Sequence of chain 1.O:
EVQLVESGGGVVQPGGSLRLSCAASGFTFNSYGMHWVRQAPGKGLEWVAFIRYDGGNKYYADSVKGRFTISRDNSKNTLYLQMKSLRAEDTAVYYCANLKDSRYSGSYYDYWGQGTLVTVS

This small molecule binds to this protein.
Small molecule (SMILES): CC(=O)N[C@@H]1[C@@H](O)[C@H](O)[C@@H](CO)O[C@H]1O

Sequence of chain 1.K:
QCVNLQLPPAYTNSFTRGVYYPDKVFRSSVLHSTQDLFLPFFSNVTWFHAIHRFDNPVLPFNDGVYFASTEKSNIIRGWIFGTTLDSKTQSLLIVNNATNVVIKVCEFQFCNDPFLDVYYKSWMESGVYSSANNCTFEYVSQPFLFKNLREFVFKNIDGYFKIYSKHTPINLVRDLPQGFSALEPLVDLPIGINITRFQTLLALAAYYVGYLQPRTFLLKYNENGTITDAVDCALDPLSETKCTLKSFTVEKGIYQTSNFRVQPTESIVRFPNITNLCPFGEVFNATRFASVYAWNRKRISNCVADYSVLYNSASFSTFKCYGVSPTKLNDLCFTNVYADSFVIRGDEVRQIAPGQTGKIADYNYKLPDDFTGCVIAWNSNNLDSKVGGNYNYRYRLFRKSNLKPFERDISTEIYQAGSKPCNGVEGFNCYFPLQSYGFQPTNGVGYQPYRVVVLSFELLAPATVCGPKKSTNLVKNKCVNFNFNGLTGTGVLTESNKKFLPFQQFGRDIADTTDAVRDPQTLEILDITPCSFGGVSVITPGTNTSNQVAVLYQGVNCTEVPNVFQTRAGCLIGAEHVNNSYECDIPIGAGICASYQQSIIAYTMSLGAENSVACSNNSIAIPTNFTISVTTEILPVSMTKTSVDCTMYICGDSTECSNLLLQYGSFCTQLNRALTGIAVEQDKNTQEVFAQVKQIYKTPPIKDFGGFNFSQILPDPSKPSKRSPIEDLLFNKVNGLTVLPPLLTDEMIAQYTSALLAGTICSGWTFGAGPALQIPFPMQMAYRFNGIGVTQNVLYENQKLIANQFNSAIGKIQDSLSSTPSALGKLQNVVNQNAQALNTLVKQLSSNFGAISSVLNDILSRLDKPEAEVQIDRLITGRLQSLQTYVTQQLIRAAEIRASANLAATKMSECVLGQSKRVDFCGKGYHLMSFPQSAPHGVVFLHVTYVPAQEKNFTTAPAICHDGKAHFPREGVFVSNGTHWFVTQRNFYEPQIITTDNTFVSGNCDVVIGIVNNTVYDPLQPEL

Binding-site contacts:
Ligand atom O7 contacts residue ASN74 of chain 1.O at 3.8 Å.
Ligand atom N2 contacts residue ASN61 of chain 1.K at 2.9 Å (h-bond).
Ligand atom C2 contacts residue ASN61 of chain 1.K at 2.5 Å.
Ligand atom C7 contacts residue ASN61 of chain 1.K at 3.1 Å.
Ligand atom O3 contacts residue SER75 of chain 1.O at 3.7 Å.
Ligand atom C1 contacts residue ASN61 of chain 1.K at 1.5 Å.
Ligand atom C8 contacts residue ASN61 of chain 1.K at 4.3 Å.
Ligand atom C4 contacts residue ASN61 of chain 1.K at 4.3 Å.
Ligand atom O7 contacts residue ASN61 of chain 1.K at 3.0 Å (h-bond).
Ligand atom C5 contacts residue ASN61 of chain 1.K at 3.7 Å.
Ligand atom C8 contacts residue SER60 of chain 1.K at 4.3 Å.
Ligand atom C3 contacts residue ASN61 of chain 1.K at 3.8 Å.
Ligand atom C4 contacts residue SER75 of chain 1.O at 4.2 Å.
Ligand atom O5 contacts residue ASN61 of chain 1.K at 2.4 Å (h-bond).